Sequence of chain 1.B:
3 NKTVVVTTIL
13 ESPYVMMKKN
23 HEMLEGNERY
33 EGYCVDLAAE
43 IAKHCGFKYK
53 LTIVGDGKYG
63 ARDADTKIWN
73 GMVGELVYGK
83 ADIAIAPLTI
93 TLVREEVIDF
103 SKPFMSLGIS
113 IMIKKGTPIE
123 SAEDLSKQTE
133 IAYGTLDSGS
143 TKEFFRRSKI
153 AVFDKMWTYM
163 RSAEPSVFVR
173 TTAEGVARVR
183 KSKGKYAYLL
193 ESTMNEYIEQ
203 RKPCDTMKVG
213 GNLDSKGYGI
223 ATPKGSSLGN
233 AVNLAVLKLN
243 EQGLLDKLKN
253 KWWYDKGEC

The protein below binds the small molecule below.
Small molecule (SMILES): N[C@@H](Cn1oc(=O)[nH]c1=O)C(=O)O

Binding-site contacts:
Ligand atom C02 contacts residue SER142 of chain 1.B at 3.3 Å.
Ligand atom C01 contacts residue SER142 of chain 1.B at 3.3 Å.
Ligand atom N15 contacts residue THR143 of chain 1.B at 2.8 Å (h-bond).
Ligand atom C05 contacts residue GLU193 of chain 1.B at 3.6 Å.
Ligand atom NP3 contacts residue PRO89 of chain 1.B at 2.8 Å (h-bond).
Ligand atom C01 contacts residue TYR61 of chain 1.B at 3.6 Å (hydrophobic).
Ligand atom C01 contacts residue THR91 of chain 1.B at 3.7 Å.
Ligand atom NP3 contacts residue THR91 of chain 1.B at 2.9 Å (h-bond).
Ligand atom O17 contacts residue ARG96 of chain 1.B at 2.8 Å (salt-bridge).
Ligand atom C04 contacts residue LEU138 of chain 1.B at 3.8 Å (hydrophobic).
Ligand atom O19 contacts residue GLU193 of chain 1.B at 2.9 Å (salt-bridge).
Ligand atom C02 contacts residue TYR61 of chain 1.B at 4.0 Å (hydrophobic).
Ligand atom O16 contacts residue PRO89 of chain 1.B at 3.8 Å.
Ligand atom O19 contacts residue MET196 of chain 1.B at 3.8 Å.
Ligand atom NP3 contacts residue TYR220 of chain 1.B at 3.8 Å.
Ligand atom C02 contacts residue GLU193 of chain 1.B at 3.3 Å.
Ligand atom O18 contacts residue SER142 of chain 1.B at 3.3 Å (h-bond).
Ligand atom C05 contacts residue THR143 of chain 1.B at 3.9 Å.
Ligand atom O17 contacts residue GLY141 of chain 1.B at 3.2 Å.
Ligand atom C04 contacts residue THR143 of chain 1.B at 3.3 Å.
Ligand atom O18 contacts residue THR143 of chain 1.B at 3.0 Å (h-bond).
Ligand atom O16 contacts residue THR91 of chain 1.B at 2.9 Å (h-bond).
Ligand atom O20 contacts residue GLU193 of chain 1.B at 3.4 Å (salt-bridge).
Ligand atom C02 contacts residue THR91 of chain 1.B at 3.5 Å.
Ligand atom C01 contacts residue ARG96 of chain 1.B at 3.5 Å.
Ligand atom C03 contacts residue LEU138 of chain 1.B at 3.8 Å (hydrophobic).
Ligand atom O19 contacts residue LEU192 of chain 1.B at 3.4 Å.
Ligand atom O17 contacts residue SER142 of chain 1.B at 2.9 Å (h-bond).
Ligand atom N14 contacts residue LEU138 of chain 1.B at 3.5 Å.
Ligand atom O17 contacts residue TYR61 of chain 1.B at 3.5 Å.
Ligand atom O16 contacts residue LEU90 of chain 1.B at 3.6 Å.
Ligand atom O16 contacts residue SER142 of chain 1.B at 3.9 Å.
Ligand atom NP3 contacts residue GLU193 of chain 1.B at 2.9 Å (salt-bridge).
Ligand atom O18 contacts residue GLY141 of chain 1.B at 3.6 Å.
Ligand atom O16 contacts residue ARG96 of chain 1.B at 2.8 Å (salt-bridge).
Ligand atom O20 contacts residue MET196 of chain 1.B at 3.5 Å.
Ligand atom C03 contacts residue TYR61 of chain 1.B at 3.4 Å (hydrophobic).
Ligand atom N15 contacts residue GLU193 of chain 1.B at 3.9 Å.
Ligand atom NP3 contacts residue TYR61 of chain 1.B at 3.8 Å.
Ligand atom O16 contacts residue TYR61 of chain 1.B at 3.5 Å.